This small molecule binds to this protein.
Small molecule (SMILES): Cc1ccncc1NC(=O)C(F)(F)c1cccc(Cl)c1

Binding-site contacts:
Ligand atom C2 contacts residue ASN142 of chain 2.A at 3.7 Å.
Ligand atom C9 contacts residue GLN189 of chain 2.A at 3.3 Å.
Ligand atom N contacts residue GLU166 of chain 2.A at 3.7 Å.
Ligand atom F contacts residue CYS145 of chain 2.A at 3.9 Å.
Ligand atom C13 contacts residue HIS164 of chain 2.A at 3.3 Å.
Ligand atom CL contacts residue HIS164 of chain 2.A at 3.7 Å.
Ligand atom C12 contacts residue MET165 of chain 2.A at 3.5 Å (hydrophobic).
Ligand atom C1 contacts residue ASN142 of chain 2.A at 3.9 Å.
Ligand atom C3 contacts residue HIS163 of chain 2.A at 3.9 Å.
Ligand atom C12 contacts residue HIS164 of chain 2.A at 3.9 Å.
Ligand atom C2 contacts residue LEU141 of chain 2.A at 3.5 Å (hydrophobic).
Ligand atom CL contacts residue ASP187 of chain 2.A at 3.2 Å.
Ligand atom C contacts residue ASN142 of chain 2.A at 4.0 Å.
Ligand atom C11 contacts residue MET165 of chain 2.A at 3.9 Å (hydrophobic).
Ligand atom C11 contacts residue ARG188 of chain 2.A at 3.7 Å.
Ligand atom F contacts residue HIS41 of chain 2.A at 3.6 Å.
Ligand atom N contacts residue PHE140 of chain 2.A at 3.7 Å.
Ligand atom C3 contacts residue GLU166 of chain 2.A at 3.6 Å.
Ligand atom CL contacts residue MET165 of chain 2.A at 3.8 Å.
Ligand atom C2 contacts residue PHE140 of chain 2.A at 3.7 Å (hydrophobic).
Ligand atom CL contacts residue HIS41 of chain 2.A at 3.4 Å.
Ligand atom C2 contacts residue GLU166 of chain 2.A at 3.4 Å.
Ligand atom C13 contacts residue HIS41 of chain 2.A at 3.8 Å.
Ligand atom N1 contacts residue CYS145 of chain 2.A at 3.8 Å.
Ligand atom O contacts residue MET165 of chain 2.A at 3.4 Å.
Ligand atom N contacts residue HIS163 of chain 2.A at 2.8 Å (h-bond).
Ligand atom C10 contacts residue MET49 of chain 2.A at 3.8 Å (hydrophobic).
Ligand atom C13 contacts residue MET165 of chain 2.A at 3.6 Å (hydrophobic).
Ligand atom C10 contacts residue ARG188 of chain 2.A at 3.9 Å.
Ligand atom C12 contacts residue MET49 of chain 2.A at 3.6 Å (hydrophobic).
Ligand atom C4 contacts residue HIS163 of chain 2.A at 3.2 Å.
Ligand atom C3 contacts residue PHE140 of chain 2.A at 3.1 Å (hydrophobic).
Ligand atom N contacts residue SER144 of chain 2.A at 3.8 Å.
Ligand atom C11 contacts residue MET49 of chain 2.A at 3.4 Å (hydrophobic).
Ligand atom C3 contacts residue LEU141 of chain 2.A at 3.8 Å (hydrophobic).
Ligand atom C4 contacts residue GLU166 of chain 2.A at 3.8 Å.
Ligand atom C10 contacts residue GLN189 of chain 2.A at 3.5 Å.
Ligand atom C4 contacts residue MET165 of chain 2.A at 4.0 Å (hydrophobic).
Ligand atom C4 contacts residue CYS145 of chain 2.A at 3.9 Å (hydrophobic).
Ligand atom O contacts residue GLU166 of chain 2.A at 3.1 Å (salt-bridge).

Sequence of chain 2.A:
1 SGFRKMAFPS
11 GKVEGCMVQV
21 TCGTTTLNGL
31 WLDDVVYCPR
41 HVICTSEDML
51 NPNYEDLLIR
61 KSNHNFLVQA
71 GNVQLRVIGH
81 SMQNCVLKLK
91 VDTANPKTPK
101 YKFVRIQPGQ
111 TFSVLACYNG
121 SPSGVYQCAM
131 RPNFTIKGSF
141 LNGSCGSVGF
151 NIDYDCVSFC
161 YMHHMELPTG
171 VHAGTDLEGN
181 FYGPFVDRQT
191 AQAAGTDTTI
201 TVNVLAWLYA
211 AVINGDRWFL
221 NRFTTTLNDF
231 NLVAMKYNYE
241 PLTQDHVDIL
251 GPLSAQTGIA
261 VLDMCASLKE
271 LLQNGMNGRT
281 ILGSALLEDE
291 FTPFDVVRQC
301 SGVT